Sequence of chain 1.B:
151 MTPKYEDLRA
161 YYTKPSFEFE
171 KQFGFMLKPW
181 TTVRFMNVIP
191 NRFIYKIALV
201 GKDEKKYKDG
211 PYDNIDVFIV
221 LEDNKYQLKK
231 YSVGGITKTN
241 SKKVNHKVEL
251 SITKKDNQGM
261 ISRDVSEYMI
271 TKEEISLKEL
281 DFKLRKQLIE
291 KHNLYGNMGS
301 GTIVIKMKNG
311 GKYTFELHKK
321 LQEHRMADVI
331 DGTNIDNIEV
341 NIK

This small molecule binds to this protein.
Small molecule (SMILES): CC(=O)N[C@@H]1[C@@H](O[C@@H]2O[C@@H](C)[C@@H](O)[C@@H](O)[C@@H]2O)[C@H](O[C@@H]2O[C@H](CO)[C@H](O)[C@H](O[C@]3(C(=O)O)C[C@H](O)[C@@H](NC(C)=O)[C@H]([C@H](O)[C@H](O)CO)O3)[C@H]2O)[C@@H](CO)O[C@@H]1O

Binding-site contacts:
Ligand atom O6 contacts residue GLU316 of chain 1.B at 2.7 Å (salt-bridge).
Ligand atom C4 contacts residue NAG1 of chain 1.G at 0.0 Å.
Ligand atom O3 contacts residue LYS319 of chain 1.B at 3.0 Å (salt-bridge).
Ligand atom C2 contacts residue NAG1 of chain 1.G at 2.4 Å.
Ligand atom C2 contacts residue NAG1 of chain 1.G at 0.1 Å.
Ligand atom C1 contacts residue NAG1 of chain 1.G at 0.1 Å.
Ligand atom O5 contacts residue NAG1 of chain 1.G at 2.4 Å (h-bond).
Ligand atom C6 contacts residue NAG1 of chain 1.G at 0.1 Å.
Ligand atom C2 contacts residue NAG1 of chain 1.G at 2.4 Å.
Ligand atom O3 contacts residue GLU316 of chain 1.B at 2.6 Å (salt-bridge).
Ligand atom O6 contacts residue HIS324 of chain 1.B at 2.8 Å (h-bond).
Ligand atom O1A contacts residue THR314 of chain 1.B at 2.7 Å (h-bond).
Ligand atom C1 contacts residue NAG1 of chain 1.G at 1.4 Å.
Ligand atom O9 contacts residue ASP328 of chain 1.B at 2.7 Å (salt-bridge).
Ligand atom N5 contacts residue LYS312 of chain 1.B at 2.8 Å (salt-bridge).
Ligand atom C3 contacts residue NAG1 of chain 1.G at 2.9 Å.
Ligand atom O8 contacts residue ARG325 of chain 1.B at 2.8 Å (salt-bridge).
Ligand atom C1 contacts residue NAG1 of chain 1.G at 1.4 Å.
Ligand atom C3 contacts residue GLU316 of chain 1.B at 3.2 Å.
Ligand atom C7 contacts residue NAG1 of chain 1.G at 0.6 Å.
Ligand atom C3 contacts residue NAG1 of chain 1.G at 0.1 Å.
Ligand atom O5 contacts residue NAG1 of chain 1.G at 2.3 Å (h-bond).
Ligand atom N2 contacts residue NAG1 of chain 1.G at 0.3 Å (h-bond).
Ligand atom O5 contacts residue NAG1 of chain 1.G at 0.1 Å (h-bond).
Ligand atom O7 contacts residue NAG1 of chain 1.G at 0.7 Å (h-bond).
Ligand atom O2 contacts residue NAG1 of chain 1.G at 2.8 Å (h-bond).
Ligand atom O2 contacts residue NAG1 of chain 1.G at 2.8 Å (h-bond).
Ligand atom O1B contacts residue THR314 of chain 1.B at 2.8 Å (h-bond).
Ligand atom O4 contacts residue NAG1 of chain 1.G at 0.1 Å (h-bond).
Ligand atom O1 contacts residue NAG1 of chain 1.G at 1.4 Å.
Ligand atom O6 contacts residue NAG1 of chain 1.G at 0.1 Å (h-bond).
Ligand atom C5 contacts residue NAG1 of chain 1.G at 0.1 Å.
Ligand atom C6 contacts residue GLU316 of chain 1.B at 3.2 Å.
Ligand atom O2 contacts residue LYS319 of chain 1.B at 3.0 Å (salt-bridge).
Ligand atom C5 contacts residue NAG1 of chain 1.G at 2.9 Å.
Ligand atom O9 contacts residue ARG325 of chain 1.B at 2.9 Å (salt-bridge).
Ligand atom O6 contacts residue GLN322 of chain 1.B at 3.0 Å (h-bond).
Ligand atom O3 contacts residue NAG1 of chain 1.G at 0.1 Å (h-bond).
Ligand atom C8 contacts residue NAG1 of chain 1.G at 0.8 Å.
Ligand atom O5 contacts residue HIS324 of chain 1.B at 3.2 Å (h-bond).